This small molecule binds to this protein.
Small molecule (SMILES): CCCNC(=O)[C@H](CC(C)C)NP(=O)(O)CNC(=O)OCc1ccccc1

Binding-site contacts:
Ligand atom N24 contacts residue ASN112 of chain 1.A at 3.1 Å (h-bond).
Ligand atom O14 contacts residue GLU166 of chain 1.A at 2.9 Å (salt-bridge).
Ligand atom C22 contacts residue HIS231 of chain 1.A at 3.6 Å.
Ligand atom C18 contacts residue GLU143 of chain 1.A at 3.4 Å.
Ligand atom C12 contacts residue ASN112 of chain 1.A at 3.8 Å.
Ligand atom C25 contacts residue HIS231 of chain 1.A at 3.7 Å.
Ligand atom C19 contacts residue LEU202 of chain 1.A at 3.6 Å (hydrophobic).
Ligand atom O8 contacts residue TYR157 of chain 1.A at 3.4 Å.
Ligand atom O15 contacts residue ZN1 of chain 1.B at 3.1 Å.
Ligand atom O15 contacts residue GLU143 of chain 1.A at 2.6 Å (salt-bridge).
Ligand atom C9 contacts residue TYR157 of chain 1.A at 3.6 Å (hydrophobic).
Ligand atom O15 contacts residue HIS146 of chain 1.A at 3.4 Å.
Ligand atom O23 contacts residue ARG203 of chain 1.A at 2.8 Å (salt-bridge).
Ligand atom C17 contacts residue GLU143 of chain 1.A at 3.6 Å.
Ligand atom N16 contacts residue ASN112 of chain 1.A at 3.2 Å (h-bond).
Ligand atom C4 contacts residue TRP115 of chain 1.A at 3.6 Å (hydrophobic).
Ligand atom O15 contacts residue GOL1 of chain 1.G at 2.8 Å (h-bond).
Ligand atom N16 contacts residue ALA113 of chain 1.A at 2.8 Å (h-bond).
Ligand atom N11 contacts residue TYR157 of chain 1.A at 3.7 Å.
Ligand atom C6 contacts residue GOL1 of chain 1.G at 3.7 Å.
Ligand atom N16 contacts residue GLU143 of chain 1.A at 3.3 Å (salt-bridge).
Ligand atom O8 contacts residue GOL1 of chain 1.G at 3.4 Å.
Ligand atom C12 contacts residue ALA113 of chain 1.A at 3.3 Å (hydrophobic).
Ligand atom C1 contacts residue GOL1 of chain 1.G at 3.5 Å.
Ligand atom C21 contacts residue VAL139 of chain 1.A at 3.7 Å (hydrophobic).
Ligand atom O15 contacts residue PHE114 of chain 1.A at 3.7 Å.
Ligand atom N11 contacts residue GOL1 of chain 1.G at 3.1 Å (h-bond).
Ligand atom P13 contacts residue ALA113 of chain 1.A at 3.3 Å.
Ligand atom C26 contacts residue ASN112 of chain 1.A at 3.6 Å.
Ligand atom O14 contacts residue HIS142 of chain 1.A at 3.4 Å (h-bond).
Ligand atom P13 contacts residue ZN1 of chain 1.B at 3.0 Å.
Ligand atom O14 contacts residue HIS231 of chain 1.A at 2.8 Å (h-bond).
Ligand atom C29 contacts residue ASN112 of chain 1.A at 3.7 Å.
Ligand atom C21 contacts residue LEU202 of chain 1.A at 3.7 Å (hydrophobic).
Ligand atom O15 contacts residue ALA113 of chain 1.A at 3.3 Å (h-bond).
Ligand atom N24 contacts residue HIS231 of chain 1.A at 3.6 Å.
Ligand atom O14 contacts residue HIS146 of chain 1.A at 3.6 Å.
Ligand atom O14 contacts residue ZN1 of chain 1.B at 2.0 Å.
Ligand atom O23 contacts residue HIS231 of chain 1.A at 3.2 Å.
Ligand atom O14 contacts residue TYR157 of chain 1.A at 3.4 Å (h-bond).

Sequence of chain 1.A:
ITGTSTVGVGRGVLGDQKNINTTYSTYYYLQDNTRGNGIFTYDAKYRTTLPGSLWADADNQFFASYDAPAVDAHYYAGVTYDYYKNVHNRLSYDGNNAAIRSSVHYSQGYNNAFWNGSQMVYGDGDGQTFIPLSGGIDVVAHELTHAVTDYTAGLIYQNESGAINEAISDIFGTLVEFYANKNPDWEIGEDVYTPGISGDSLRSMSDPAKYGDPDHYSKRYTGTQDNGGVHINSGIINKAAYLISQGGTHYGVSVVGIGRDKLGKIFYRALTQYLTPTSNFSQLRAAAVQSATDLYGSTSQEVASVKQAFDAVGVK